Sequence of chain 1.C:
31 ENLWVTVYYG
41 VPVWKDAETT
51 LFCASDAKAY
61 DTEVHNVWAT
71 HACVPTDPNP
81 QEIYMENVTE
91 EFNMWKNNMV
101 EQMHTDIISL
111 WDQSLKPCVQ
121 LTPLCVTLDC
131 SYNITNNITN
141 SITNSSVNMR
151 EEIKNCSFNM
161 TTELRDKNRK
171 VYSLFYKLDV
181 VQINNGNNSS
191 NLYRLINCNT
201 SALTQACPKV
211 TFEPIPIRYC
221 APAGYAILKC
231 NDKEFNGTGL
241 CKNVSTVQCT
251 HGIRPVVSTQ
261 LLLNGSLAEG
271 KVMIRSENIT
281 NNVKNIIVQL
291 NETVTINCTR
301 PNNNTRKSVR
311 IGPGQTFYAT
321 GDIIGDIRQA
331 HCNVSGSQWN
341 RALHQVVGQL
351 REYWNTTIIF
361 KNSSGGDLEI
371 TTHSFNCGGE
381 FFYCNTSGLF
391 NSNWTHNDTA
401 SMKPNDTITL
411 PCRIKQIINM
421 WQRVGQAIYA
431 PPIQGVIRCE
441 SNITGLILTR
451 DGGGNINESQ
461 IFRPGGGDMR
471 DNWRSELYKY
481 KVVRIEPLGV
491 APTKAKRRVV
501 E

Binding-site contacts:
Ligand atom C6 contacts residue PHE158 of chain 1.C at 4.1 Å (hydrophobic).
Ligand atom O3 contacts residue LEU192 of chain 1.C at 4.4 Å.
Ligand atom O4 contacts residue THR127 of chain 1.C at 3.8 Å.
Ligand atom C4 contacts residue ASN159 of chain 1.C at 4.2 Å.
Ligand atom O5 contacts residue THR127 of chain 1.C at 3.9 Å.
Ligand atom C2 contacts residue ASN159 of chain 1.C at 2.5 Å.
Ligand atom C4 contacts residue SER157 of chain 1.C at 4.5 Å.
Ligand atom C7 contacts residue ASN159 of chain 1.C at 4.0 Å.
Ligand atom O7 contacts residue LYS170 of chain 1.C at 3.5 Å.
Ligand atom C8 contacts residue LYS170 of chain 1.C at 3.7 Å.
Ligand atom O5 contacts residue ASN159 of chain 1.C at 4.3 Å.
Ligand atom O4 contacts residue LEU192 of chain 1.C at 4.2 Å.
Ligand atom C1 contacts residue ASN159 of chain 1.C at 1.4 Å.
Ligand atom O4 contacts residue LEU128 of chain 1.C at 3.7 Å.
Ligand atom O4 contacts residue ASP129 of chain 1.C at 3.6 Å (salt-bridge).
Ligand atom O3 contacts residue ASP129 of chain 1.C at 3.1 Å.
Ligand atom O7 contacts residue ASN159 of chain 1.C at 4.3 Å.
Ligand atom O4 contacts residue SER157 of chain 1.C at 4.3 Å.
Ligand atom C5 contacts residue ASN159 of chain 1.C at 3.2 Å.
Ligand atom C7 contacts residue LYS170 of chain 1.C at 3.9 Å.
Ligand atom C5 contacts residue ASN159 of chain 1.C at 3.7 Å.
Ligand atom C2 contacts residue LEU192 of chain 1.C at 4.3 Å (hydrophobic).
Ligand atom C6 contacts residue ASN159 of chain 1.C at 3.0 Å.
Ligand atom O5 contacts residue ASN159 of chain 1.C at 2.4 Å (h-bond).
Ligand atom C5 contacts residue THR127 of chain 1.C at 4.3 Å.
Ligand atom C4 contacts residue ASP129 of chain 1.C at 4.1 Å.
Ligand atom C6 contacts residue THR127 of chain 1.C at 3.6 Å.
Ligand atom C4 contacts residue ASN159 of chain 1.C at 4.2 Å.
Ligand atom C3 contacts residue ASN159 of chain 1.C at 3.8 Å.
Ligand atom C8 contacts residue ARG169 of chain 1.C at 4.2 Å.
Ligand atom C3 contacts residue ASP129 of chain 1.C at 4.3 Å.
Ligand atom N2 contacts residue ASN159 of chain 1.C at 2.9 Å (h-bond).

A small-molecule ligand and the protein it binds are described below.
Small molecule (SMILES): CC(=O)N[C@H]1[C@H](O[C@H]2[C@H](O)[C@@H](NC(C)=O)CO[C@@H]2CO[C@@H]2O[C@@H](C)[C@@H](O)[C@@H](O)[C@@H]2O)O[C@H](CO)[C@@H](O)[C@@H]1O